A small-molecule ligand and the protein it binds are described below.
Small molecule (SMILES): CC(=O)N[C@H]1[C@H](O[C@H]2[C@H](O)[C@@H](NC(C)=O)CO[C@@H]2CO)O[C@H](CO)[C@@H](O)[C@@H]1O

Sequence of chain 1.A:
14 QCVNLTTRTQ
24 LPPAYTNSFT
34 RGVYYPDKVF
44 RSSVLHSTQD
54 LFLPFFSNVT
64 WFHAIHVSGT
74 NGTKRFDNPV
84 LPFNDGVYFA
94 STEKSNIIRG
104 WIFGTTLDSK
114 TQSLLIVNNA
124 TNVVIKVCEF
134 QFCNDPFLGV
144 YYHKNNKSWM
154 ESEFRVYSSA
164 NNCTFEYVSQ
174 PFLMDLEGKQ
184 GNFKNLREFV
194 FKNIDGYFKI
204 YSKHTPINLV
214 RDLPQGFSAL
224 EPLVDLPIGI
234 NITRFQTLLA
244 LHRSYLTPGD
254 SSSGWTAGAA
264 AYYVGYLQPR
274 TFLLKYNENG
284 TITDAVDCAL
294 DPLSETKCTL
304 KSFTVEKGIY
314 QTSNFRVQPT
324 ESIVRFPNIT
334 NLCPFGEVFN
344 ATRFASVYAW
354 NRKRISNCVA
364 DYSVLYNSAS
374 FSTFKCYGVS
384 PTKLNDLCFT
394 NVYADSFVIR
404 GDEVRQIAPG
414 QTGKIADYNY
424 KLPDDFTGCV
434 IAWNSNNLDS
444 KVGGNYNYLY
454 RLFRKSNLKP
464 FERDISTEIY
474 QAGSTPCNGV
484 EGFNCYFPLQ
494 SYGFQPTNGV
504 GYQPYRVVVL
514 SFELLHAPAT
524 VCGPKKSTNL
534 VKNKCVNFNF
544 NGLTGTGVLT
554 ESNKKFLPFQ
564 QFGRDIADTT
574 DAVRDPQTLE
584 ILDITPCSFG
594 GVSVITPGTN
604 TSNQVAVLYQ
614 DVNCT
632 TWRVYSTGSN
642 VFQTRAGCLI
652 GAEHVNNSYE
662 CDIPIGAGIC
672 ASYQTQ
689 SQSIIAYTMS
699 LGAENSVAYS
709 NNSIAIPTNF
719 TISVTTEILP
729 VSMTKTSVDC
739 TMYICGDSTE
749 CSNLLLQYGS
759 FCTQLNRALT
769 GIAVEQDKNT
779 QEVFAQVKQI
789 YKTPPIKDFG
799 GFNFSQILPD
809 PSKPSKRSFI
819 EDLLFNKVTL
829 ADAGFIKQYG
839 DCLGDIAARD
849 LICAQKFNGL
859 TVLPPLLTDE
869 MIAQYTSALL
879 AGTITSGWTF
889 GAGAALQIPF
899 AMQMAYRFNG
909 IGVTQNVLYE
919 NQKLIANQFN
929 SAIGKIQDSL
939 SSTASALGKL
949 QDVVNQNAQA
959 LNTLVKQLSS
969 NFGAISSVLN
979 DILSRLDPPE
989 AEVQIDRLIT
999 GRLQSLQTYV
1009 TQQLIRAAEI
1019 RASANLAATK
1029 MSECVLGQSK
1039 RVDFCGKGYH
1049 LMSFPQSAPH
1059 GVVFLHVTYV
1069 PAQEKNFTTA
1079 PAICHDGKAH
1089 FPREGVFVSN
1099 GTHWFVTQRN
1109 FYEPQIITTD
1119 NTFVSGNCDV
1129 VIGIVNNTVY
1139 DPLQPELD

Binding-site contacts:
Ligand atom O7 contacts residue TYR28 of chain 1.A at 4.3 Å.
Ligand atom C3 contacts residue ASN61 of chain 1.A at 3.9 Å.
Ligand atom C4 contacts residue ASN61 of chain 1.A at 4.4 Å.
Ligand atom C7 contacts residue ASN61 of chain 1.A at 3.3 Å.
Ligand atom C1 contacts residue TYR28 of chain 1.A at 4.0 Å (hydrophobic).
Ligand atom C8 contacts residue TYR28 of chain 1.A at 3.6 Å (hydrophobic).
Ligand atom N2 contacts residue ASN61 of chain 1.A at 3.0 Å (h-bond).
Ligand atom C8 contacts residue ASN61 of chain 1.A at 3.7 Å.
Ligand atom O7 contacts residue ASN61 of chain 1.A at 3.2 Å (h-bond).
Ligand atom C5 contacts residue ASN61 of chain 1.A at 3.8 Å.
Ligand atom N2 contacts residue TYR28 of chain 1.A at 3.5 Å.
Ligand atom C1 contacts residue ASN61 of chain 1.A at 1.5 Å.
Ligand atom O5 contacts residue ASN61 of chain 1.A at 2.4 Å (h-bond).
Ligand atom C2 contacts residue ASN61 of chain 1.A at 2.6 Å.
Ligand atom C7 contacts residue TYR28 of chain 1.A at 4.2 Å (hydrophobic).
Ligand atom C2 contacts residue TYR28 of chain 1.A at 4.4 Å (hydrophobic).
Ligand atom C3 contacts residue TYR28 of chain 1.A at 4.3 Å (hydrophobic).
Ligand atom C8 contacts residue THR29 of chain 1.A at 3.6 Å.